Binding-site contacts:
Ligand atom N2 contacts residue PHE97 of chain 2.A at 3.6 Å.
Ligand atom N1 contacts residue NAD1 of chain 2.B at 2.7 Å (h-bond).
Ligand atom C2 contacts residue MET199 of chain 2.A at 4.3 Å (hydrophobic).
Ligand atom C7 contacts residue ALA198 of chain 2.A at 4.3 Å (hydrophobic).
Ligand atom C4 contacts residue NAD1 of chain 2.B at 3.5 Å.
Ligand atom S contacts residue NAD1 of chain 2.B at 3.4 Å (h-bond).
Ligand atom C contacts residue NAD1 of chain 2.B at 3.7 Å.
Ligand atom N3 contacts residue MET98 of chain 2.A at 3.0 Å (h-bond).
Ligand atom N1 contacts residue MET161 of chain 2.A at 3.8 Å.
Ligand atom C10 contacts residue MET199 of chain 2.A at 3.5 Å (hydrophobic).
Ligand atom N2 contacts residue MET161 of chain 2.A at 4.1 Å.
Ligand atom S contacts residue GLY96 of chain 2.A at 3.4 Å (h-bond).
Ligand atom N3 contacts residue PHE97 of chain 2.A at 4.2 Å.
Ligand atom C4 contacts residue MET161 of chain 2.A at 3.9 Å (hydrophobic).
Ligand atom C8 contacts residue MET98 of chain 2.A at 4.1 Å (hydrophobic).
Ligand atom C2 contacts residue TYR158 of chain 2.A at 4.0 Å (hydrophobic).
Ligand atom C contacts residue MET161 of chain 2.A at 4.3 Å (hydrophobic).
Ligand atom C contacts residue TYR158 of chain 2.A at 4.2 Å (hydrophobic).
Ligand atom S contacts residue MET161 of chain 2.A at 3.9 Å.
Ligand atom C8 contacts residue PHE97 of chain 2.A at 4.1 Å (hydrophobic).
Ligand atom C5 contacts residue NAD1 of chain 2.B at 3.8 Å.
Ligand atom O contacts residue MET98 of chain 2.A at 3.6 Å (h-bond).
Ligand atom C contacts residue PHE149 of chain 2.A at 3.7 Å (hydrophobic).
Ligand atom C6 contacts residue PHE97 of chain 2.A at 4.3 Å (hydrophobic).
Ligand atom O contacts residue PHE97 of chain 2.A at 3.3 Å.
Ligand atom C1 contacts residue NAD1 of chain 2.B at 3.6 Å.
Ligand atom C10 contacts residue ILE202 of chain 2.A at 3.5 Å (hydrophobic).
Ligand atom C1 contacts residue MET161 of chain 2.A at 4.4 Å (hydrophobic).
Ligand atom O1 contacts residue PHE97 of chain 2.A at 4.3 Å.
Ligand atom C2 contacts residue NAD1 of chain 2.B at 4.2 Å.
Ligand atom C5 contacts residue GLY96 of chain 2.A at 3.4 Å.
Ligand atom C3 contacts residue MET199 of chain 2.A at 4.4 Å (hydrophobic).
Ligand atom C9 contacts residue MET98 of chain 2.A at 3.9 Å (hydrophobic).
Ligand atom C6 contacts residue GLY96 of chain 2.A at 3.7 Å.
Ligand atom O contacts residue MET161 of chain 2.A at 3.5 Å.
Ligand atom S contacts residue PHE97 of chain 2.A at 4.3 Å.
Ligand atom C9 contacts residue PHE97 of chain 2.A at 4.1 Å (hydrophobic).
Ligand atom N2 contacts residue MET98 of chain 2.A at 3.1 Å (h-bond).
Ligand atom C10 contacts residue ALA198 of chain 2.A at 4.5 Å (hydrophobic).
Ligand atom O contacts residue GLY96 of chain 2.A at 3.5 Å (h-bond).

Sequence of chain 2.A:
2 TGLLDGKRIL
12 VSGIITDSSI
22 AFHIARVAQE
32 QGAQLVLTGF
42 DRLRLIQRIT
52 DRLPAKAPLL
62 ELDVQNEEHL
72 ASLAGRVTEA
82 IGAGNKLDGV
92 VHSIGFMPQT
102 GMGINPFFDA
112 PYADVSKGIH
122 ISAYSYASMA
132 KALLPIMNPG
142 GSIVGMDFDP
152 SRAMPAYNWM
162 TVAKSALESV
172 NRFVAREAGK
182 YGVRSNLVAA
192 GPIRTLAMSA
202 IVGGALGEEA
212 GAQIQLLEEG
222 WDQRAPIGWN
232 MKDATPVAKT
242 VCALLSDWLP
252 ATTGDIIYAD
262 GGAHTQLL

The protein below binds the small molecule below.
Small molecule (SMILES): Cc1cc(C)nc(SCc2cc(C(N)=O)no2)n1